The small molecule below binds the protein below.
Small molecule (SMILES): Cc1cn([C@H]2C[C@H](O[P](=O)(O)OC[C@H]3O[C@@H](n4cnc5c(=O)nc(N)[nH]c54)C[C@@H]3O)[C@@H](CO[P](=O)(O)O[C@H]3C[C@H](n4cnc5c(=O)nc(N)[nH]c54)O[C@@H]3CO[P](=O)(O)O[C@H]3C[C@H](n4ccc(N)nc4=O)O[C@@H]3CO[P](=O)(O)O[C@H]3C[C@H](n4cnc5c(N)ncnc54)O[C@@H]3CO[P](=O)(O)O[C@H]3C[C@H](n4ccc(N)nc4=O)O[C@@H]3COP(=O)(O)O)O2)c(=O)[nH]c1=O

Sequence of chain 2.A:
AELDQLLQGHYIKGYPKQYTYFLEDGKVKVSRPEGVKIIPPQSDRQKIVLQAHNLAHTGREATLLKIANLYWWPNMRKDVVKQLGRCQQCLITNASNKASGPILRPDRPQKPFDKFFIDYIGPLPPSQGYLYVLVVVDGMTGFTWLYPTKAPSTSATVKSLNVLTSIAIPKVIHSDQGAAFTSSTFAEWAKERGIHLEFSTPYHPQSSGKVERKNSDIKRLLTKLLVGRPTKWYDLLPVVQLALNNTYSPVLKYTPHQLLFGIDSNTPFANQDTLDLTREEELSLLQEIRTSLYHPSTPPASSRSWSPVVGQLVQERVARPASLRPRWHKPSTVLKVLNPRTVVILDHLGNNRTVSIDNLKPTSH

Binding-site contacts:
Ligand atom C5' contacts residue GLY190 of chain 2.A at 3.4 Å.
Ligand atom OP2 contacts residue PRO214 of chain 2.A at 3.7 Å.
Ligand atom N2 contacts residue ALA191 of chain 2.A at 3.9 Å.
Ligand atom C5' contacts residue ASP188 of chain 2.A at 3.6 Å.
Ligand atom C2' contacts residue TYR215 of chain 2.A at 3.9 Å (hydrophobic).
Ligand atom O3' contacts residue GLN189 of chain 2.A at 3.3 Å.
Ligand atom O3' contacts residue ASP188 of chain 2.A at 2.8 Å (salt-bridge).
Ligand atom O5' contacts residue TYR215 of chain 2.A at 3.6 Å (h-bond).
Ligand atom P contacts residue GLN189 of chain 2.A at 3.9 Å.
Ligand atom OP2 contacts residue TYR215 of chain 2.A at 2.7 Å (h-bond).
Ligand atom C4' contacts residue GLY190 of chain 2.A at 3.9 Å.
Ligand atom OP1 contacts residue PRO214 of chain 2.A at 4.1 Å.
Ligand atom O3' contacts residue MN1 of chain 2.I at 2.5 Å.
Ligand atom OP1 contacts residue ASP188 of chain 2.A at 3.2 Å.
Ligand atom OP1 contacts residue TYR215 of chain 2.A at 4.1 Å.
Ligand atom OP2 contacts residue TYR215 of chain 2.A at 3.3 Å (h-bond).
Ligand atom C4' contacts residue MN1 of chain 2.I at 4.0 Å.
Ligand atom O3' contacts residue MN1 of chain 2.H at 4.0 Å.
Ligand atom O4' contacts residue GLN189 of chain 2.A at 4.2 Å.
Ligand atom O4' contacts residue GLY190 of chain 2.A at 4.2 Å.
Ligand atom C6 contacts residue TYR215 of chain 2.A at 3.8 Å (hydrophobic).
Ligand atom C3' contacts residue ASP188 of chain 2.A at 3.9 Å.
Ligand atom C5' contacts residue GLN189 of chain 2.A at 3.8 Å.
Ligand atom C3' contacts residue GLN189 of chain 2.A at 3.9 Å.
Ligand atom C4' contacts residue GLN189 of chain 2.A at 3.5 Å.
Ligand atom OP1 contacts residue GLN189 of chain 2.A at 3.0 Å (h-bond).
Ligand atom P contacts residue TYR215 of chain 2.A at 3.9 Å.
Ligand atom P contacts residue PRO214 of chain 2.A at 4.2 Å.
Ligand atom OP1 contacts residue LEU361 of chain 2.A at 4.2 Å.
Ligand atom C4' contacts residue ASP188 of chain 2.A at 3.8 Å.
Ligand atom C2' contacts residue MN1 of chain 2.I at 4.2 Å.
Ligand atom C1' contacts residue GLN189 of chain 2.A at 4.0 Å.
Ligand atom C5' contacts residue GLN189 of chain 2.A at 3.5 Å.
Ligand atom C7 contacts residue TYR215 of chain 2.A at 4.2 Å (hydrophobic).
Ligand atom O5' contacts residue PRO214 of chain 2.A at 4.2 Å.
Ligand atom OP1 contacts residue ARG365 of chain 2.A at 2.4 Å (salt-bridge).
Ligand atom P contacts residue ARG365 of chain 2.A at 3.4 Å.
Ligand atom OP2 contacts residue ARG365 of chain 2.A at 3.3 Å (salt-bridge).
Ligand atom C3' contacts residue MN1 of chain 2.I at 3.7 Å.
Ligand atom P contacts residue TYR215 of chain 2.A at 4.1 Å.